The protein below binds the small molecule below.
Small molecule (SMILES): CC(C)(C)OC(=O)N[C@H](C(=O)NO)c1ccc(-n2cccn2)cc1

Binding-site contacts:
Ligand atom NAW contacts residue TYR387 of chain 1.A at 3.7 Å.
Ligand atom OAF contacts residue ZN1 of chain 1.B at 2.6 Å.
Ligand atom CAM contacts residue TYR387 of chain 1.A at 3.4 Å (hydrophobic).
Ligand atom CAG contacts residue GLU384 of chain 1.A at 3.8 Å.
Ligand atom NAO contacts residue GLU309 of chain 1.A at 3.1 Å (salt-bridge).
Ligand atom CAI contacts residue TYR392 of chain 1.A at 3.7 Å (hydrophobic).
Ligand atom CA contacts residue TYR392 of chain 1.A at 3.3 Å (hydrophobic).
Ligand atom N contacts residue VAL271 of chain 1.A at 3.7 Å.
Ligand atom CAJ contacts residue TYR392 of chain 1.A at 3.5 Å (hydrophobic).
Ligand atom CAG contacts residue MET846 of chain 1.A at 3.8 Å (hydrophobic).
Ligand atom OAD contacts residue ALA273 of chain 1.A at 3.1 Å (h-bond).
Ligand atom O contacts residue ZN1 of chain 1.B at 2.1 Å.
Ligand atom O contacts residue TYR392 of chain 1.A at 2.6 Å (h-bond).
Ligand atom CAB contacts residue GLU309 of chain 1.A at 3.9 Å.
Ligand atom CAA contacts residue HIS308 of chain 1.A at 3.7 Å.
Ligand atom OAF contacts residue HIS308 of chain 1.A at 3.5 Å (h-bond).
Ligand atom C contacts residue ZN1 of chain 1.B at 3.0 Å.
Ligand atom CAC contacts residue ARG301 of chain 1.A at 3.6 Å.
Ligand atom CAH contacts residue ALA132 of chain 1.A at 3.6 Å (hydrophobic).
Ligand atom N contacts residue ALA273 of chain 1.A at 3.2 Å (h-bond).
Ligand atom O contacts residue HIS308 of chain 1.A at 3.5 Å (h-bond).
Ligand atom CAU contacts residue TYR387 of chain 1.A at 3.5 Å (hydrophobic).
Ligand atom NAO contacts residue ALA273 of chain 1.A at 3.2 Å (h-bond).
Ligand atom NAN contacts residue TYR387 of chain 1.A at 3.9 Å.
Ligand atom CAG contacts residue TYR387 of chain 1.A at 3.6 Å (hydrophobic).
Ligand atom C contacts residue TYR392 of chain 1.A at 3.3 Å (hydrophobic).
Ligand atom CAB contacts residue HIS308 of chain 1.A at 3.6 Å.
Ligand atom NAN contacts residue GLU131 of chain 1.A at 3.1 Å (salt-bridge).
Ligand atom OAF contacts residue GLU275 of chain 1.A at 3.2 Å (salt-bridge).
Ligand atom CAH contacts residue GLU131 of chain 1.A at 3.3 Å.
Ligand atom OAD contacts residue GLY272 of chain 1.A at 3.1 Å (h-bond).
Ligand atom CAL contacts residue VAL271 of chain 1.A at 3.6 Å (hydrophobic).
Ligand atom CAJ contacts residue VAL271 of chain 1.A at 3.8 Å (hydrophobic).
Ligand atom C contacts residue HIS308 of chain 1.A at 3.9 Å.
Ligand atom OAF contacts residue HIS312 of chain 1.A at 3.2 Å.
Ligand atom CAT contacts residue TYR392 of chain 1.A at 3.2 Å (hydrophobic).
Ligand atom O contacts residue GLU331 of chain 1.A at 2.7 Å (salt-bridge).
Ligand atom NAO contacts residue ZN1 of chain 1.B at 3.2 Å.
Ligand atom CAL contacts residue TYR387 of chain 1.A at 3.5 Å (hydrophobic).
Ligand atom OAF contacts residue GLU309 of chain 1.A at 2.5 Å (salt-bridge).

Sequence of chain 1.A:
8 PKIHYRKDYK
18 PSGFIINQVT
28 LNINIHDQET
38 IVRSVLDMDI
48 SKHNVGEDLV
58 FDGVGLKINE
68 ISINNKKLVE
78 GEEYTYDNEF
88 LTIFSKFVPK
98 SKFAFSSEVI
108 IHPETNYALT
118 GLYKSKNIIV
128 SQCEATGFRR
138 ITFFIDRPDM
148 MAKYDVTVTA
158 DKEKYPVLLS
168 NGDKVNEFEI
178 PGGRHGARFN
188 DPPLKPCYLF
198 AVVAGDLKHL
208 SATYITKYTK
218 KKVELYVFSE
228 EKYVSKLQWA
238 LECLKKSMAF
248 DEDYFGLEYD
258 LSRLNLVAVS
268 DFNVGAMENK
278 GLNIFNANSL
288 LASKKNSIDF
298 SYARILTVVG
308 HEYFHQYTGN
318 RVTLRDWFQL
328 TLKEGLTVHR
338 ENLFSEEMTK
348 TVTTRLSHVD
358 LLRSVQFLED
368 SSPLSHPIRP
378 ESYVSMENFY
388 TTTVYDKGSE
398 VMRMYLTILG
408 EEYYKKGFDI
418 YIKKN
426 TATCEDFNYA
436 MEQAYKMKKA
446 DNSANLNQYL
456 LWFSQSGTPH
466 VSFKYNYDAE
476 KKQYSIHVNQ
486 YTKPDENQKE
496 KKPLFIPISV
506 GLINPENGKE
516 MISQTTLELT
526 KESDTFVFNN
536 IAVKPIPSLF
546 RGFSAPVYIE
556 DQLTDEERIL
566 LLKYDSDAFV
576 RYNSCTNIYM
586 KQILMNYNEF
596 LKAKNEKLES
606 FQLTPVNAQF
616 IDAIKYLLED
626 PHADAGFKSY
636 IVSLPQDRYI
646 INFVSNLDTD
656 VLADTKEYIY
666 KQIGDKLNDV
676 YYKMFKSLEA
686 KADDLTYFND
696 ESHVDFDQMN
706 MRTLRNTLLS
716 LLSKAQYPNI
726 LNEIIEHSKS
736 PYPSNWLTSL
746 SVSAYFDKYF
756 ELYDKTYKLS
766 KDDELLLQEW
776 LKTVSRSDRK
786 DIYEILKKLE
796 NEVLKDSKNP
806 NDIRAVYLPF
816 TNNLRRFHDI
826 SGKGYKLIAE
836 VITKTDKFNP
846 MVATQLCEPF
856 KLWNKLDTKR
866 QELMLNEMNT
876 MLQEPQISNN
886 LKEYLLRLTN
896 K